Sequence of chain 8.A:
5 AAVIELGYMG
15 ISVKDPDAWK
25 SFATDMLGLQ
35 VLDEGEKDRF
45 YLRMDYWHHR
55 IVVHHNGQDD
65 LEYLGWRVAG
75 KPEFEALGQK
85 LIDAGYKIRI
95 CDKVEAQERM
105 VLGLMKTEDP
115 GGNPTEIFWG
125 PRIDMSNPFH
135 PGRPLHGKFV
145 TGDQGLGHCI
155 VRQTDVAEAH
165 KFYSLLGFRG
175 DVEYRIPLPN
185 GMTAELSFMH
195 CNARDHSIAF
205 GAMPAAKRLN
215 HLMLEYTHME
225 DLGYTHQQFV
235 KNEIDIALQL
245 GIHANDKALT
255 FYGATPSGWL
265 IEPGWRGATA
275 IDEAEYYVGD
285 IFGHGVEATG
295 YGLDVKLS

The small molecule below binds the protein below.
Small molecule (SMILES): Oc1cccc(-c2ccccc2)c1O

Binding-site contacts:
Ligand atom CK9 contacts residue ILE238 of chain 8.A at 3.8 Å (hydrophobic).
Ligand atom CKA contacts residue PHE26 of chain 8.A at 4.1 Å (hydrophobic).
Ligand atom CK6 contacts residue ILE238 of chain 8.A at 3.8 Å (hydrophobic).
Ligand atom CK8 contacts residue ILE238 of chain 8.A at 3.4 Å (hydrophobic).
Ligand atom CK6 contacts residue ALA258 of chain 8.A at 4.1 Å (hydrophobic).
Ligand atom CK7 contacts residue PRO260 of chain 8.A at 4.4 Å (hydrophobic).
Ligand atom CK8 contacts residue PHE26 of chain 8.A at 4.3 Å (hydrophobic).
Ligand atom CKA contacts residue SER25 of chain 8.A at 4.3 Å.
Ligand atom CK1 contacts residue THR259 of chain 8.A at 4.4 Å.
Ligand atom CK1 contacts residue PHE26 of chain 8.A at 4.0 Å (hydrophobic).
Ligand atom CKB contacts residue ALA22 of chain 8.A at 3.6 Å (hydrophobic).
Ligand atom CK2 contacts residue PRO260 of chain 8.A at 3.9 Å (hydrophobic).
Ligand atom CKC contacts residue PRO260 of chain 8.A at 4.1 Å (hydrophobic).
Ligand atom CKC contacts residue ALA22 of chain 8.A at 3.7 Å (hydrophobic).
Ligand atom CK9 contacts residue ASN236 of chain 8.A at 4.3 Å.
Ligand atom CK9 contacts residue MET30 of chain 8.A at 3.8 Å (hydrophobic).
Ligand atom CK7 contacts residue PHE26 of chain 8.A at 4.0 Å (hydrophobic).
Ligand atom CK8 contacts residue MET30 of chain 8.A at 4.4 Å (hydrophobic).
Ligand atom CK6 contacts residue PRO260 of chain 8.A at 3.8 Å (hydrophobic).
Ligand atom CK6 contacts residue THR259 of chain 8.A at 3.7 Å.
Ligand atom CK5 contacts residue THR259 of chain 8.A at 3.5 Å.
Ligand atom CK4 contacts residue THR259 of chain 8.A at 4.5 Å.
Ligand atom CK7 contacts residue ILE238 of chain 8.A at 4.3 Å (hydrophobic).
Ligand atom OK2 contacts residue PRO260 of chain 8.A at 4.2 Å.
Ligand atom CK4 contacts residue PRO260 of chain 8.A at 3.5 Å (hydrophobic).
Ligand atom CKB contacts residue PHE26 of chain 8.A at 3.4 Å (hydrophobic).
Ligand atom CK2 contacts residue PHE26 of chain 8.A at 4.3 Å (hydrophobic).
Ligand atom CK3 contacts residue PRO260 of chain 8.A at 3.8 Å (hydrophobic).
Ligand atom CK1 contacts residue PRO260 of chain 8.A at 4.2 Å (hydrophobic).
Ligand atom CKB contacts residue SER25 of chain 8.A at 3.9 Å.
Ligand atom OK1 contacts residue PRO260 of chain 8.A at 3.7 Å.
Ligand atom CK1 contacts residue ILE238 of chain 8.A at 3.8 Å (hydrophobic).
Ligand atom OK2 contacts residue ALA22 of chain 8.A at 4.0 Å.
Ligand atom CK5 contacts residue PRO260 of chain 8.A at 3.5 Å (hydrophobic).
Ligand atom CKC contacts residue PHE26 of chain 8.A at 3.7 Å (hydrophobic).
Ligand atom CKA contacts residue MET30 of chain 8.A at 4.0 Å (hydrophobic).
Ligand atom CK1 contacts residue ALA258 of chain 8.A at 4.5 Å (hydrophobic).